Sequence of chain 1.B:
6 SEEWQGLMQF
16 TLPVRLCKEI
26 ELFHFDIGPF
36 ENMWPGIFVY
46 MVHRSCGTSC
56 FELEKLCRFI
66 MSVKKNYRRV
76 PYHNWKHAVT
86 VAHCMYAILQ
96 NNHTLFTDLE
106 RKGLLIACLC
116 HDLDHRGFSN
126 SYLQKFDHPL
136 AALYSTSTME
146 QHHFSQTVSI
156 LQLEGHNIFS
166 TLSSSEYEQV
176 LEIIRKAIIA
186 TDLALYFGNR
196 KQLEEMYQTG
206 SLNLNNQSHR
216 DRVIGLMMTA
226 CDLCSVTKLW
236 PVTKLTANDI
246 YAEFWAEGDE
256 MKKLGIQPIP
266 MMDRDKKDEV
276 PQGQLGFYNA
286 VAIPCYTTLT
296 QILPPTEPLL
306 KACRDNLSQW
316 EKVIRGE

Binding-site contacts:
Ligand atom CAQ contacts residue ILE245 of chain 1.B at 3.5 Å (hydrophobic).
Ligand atom CAV contacts residue MET266 of chain 1.B at 3.7 Å (hydrophobic).
Ligand atom NAL contacts residue PHE282 of chain 1.B at 3.7 Å.
Ligand atom NAO contacts residue GLY278 of chain 1.B at 3.7 Å.
Ligand atom CAJ contacts residue MET266 of chain 1.B at 3.6 Å (hydrophobic).
Ligand atom CAW contacts residue MET266 of chain 1.B at 3.7 Å (hydrophobic).
Ligand atom CAX contacts residue MET266 of chain 1.B at 3.7 Å (hydrophobic).
Ligand atom CAT contacts residue TYR246 of chain 1.B at 3.9 Å (hydrophobic).
Ligand atom NAP contacts residue GLN279 of chain 1.B at 3.2 Å (h-bond).
Ligand atom CAD contacts residue GLU274 of chain 1.B at 3.7 Å.
Ligand atom NAO contacts residue MET266 of chain 1.B at 3.8 Å.
Ligand atom CAI contacts residue ILE245 of chain 1.B at 3.8 Å (hydrophobic).
Ligand atom CAH contacts residue MET266 of chain 1.B at 3.8 Å (hydrophobic).
Ligand atom NAM contacts residue MET266 of chain 1.B at 3.6 Å (h-bond).
Ligand atom NAN contacts residue PHE249 of chain 1.B at 3.9 Å.
Ligand atom NAM contacts residue PRO265 of chain 1.B at 3.4 Å.
Ligand atom NBA contacts residue PHE282 of chain 1.B at 3.6 Å.
Ligand atom CAK contacts residue PHE282 of chain 1.B at 3.7 Å (hydrophobic).
Ligand atom NAO contacts residue TYR246 of chain 1.B at 3.1 Å (h-bond).
Ligand atom CAU contacts residue MET266 of chain 1.B at 3.5 Å (hydrophobic).
Ligand atom CAK contacts residue GLY278 of chain 1.B at 3.9 Å.
Ligand atom CAI contacts residue PHE282 of chain 1.B at 3.8 Å (hydrophobic).
Ligand atom CAE contacts residue GLU274 of chain 1.B at 3.4 Å.
Ligand atom CAG contacts residue MET266 of chain 1.B at 3.8 Å (hydrophobic).
Ligand atom CAA contacts residue VAL231 of chain 1.B at 3.6 Å (hydrophobic).
Ligand atom NAN contacts residue PHE282 of chain 1.B at 3.8 Å.
Ligand atom CAC contacts residue MET266 of chain 1.B at 3.7 Å (hydrophobic).
Ligand atom NAZ contacts residue MET266 of chain 1.B at 3.4 Å (h-bond).
Ligand atom CAX contacts residue GLY278 of chain 1.B at 3.8 Å.
Ligand atom CAT contacts residue GLY278 of chain 1.B at 3.7 Å.
Ligand atom NAL contacts residue LEU228 of chain 1.B at 3.6 Å.
Ligand atom CAT contacts residue MET266 of chain 1.B at 3.6 Å (hydrophobic).
Ligand atom CAQ contacts residue PHE282 of chain 1.B at 3.5 Å (hydrophobic).
Ligand atom CAA contacts residue GLN279 of chain 1.B at 3.5 Å.
Ligand atom CAD contacts residue VAL275 of chain 1.B at 3.8 Å (hydrophobic).
Ligand atom CAR contacts residue PHE282 of chain 1.B at 3.5 Å (hydrophobic).
Ligand atom CAY contacts residue PHE282 of chain 1.B at 3.6 Å (hydrophobic).
Ligand atom CAJ contacts residue PHE249 of chain 1.B at 3.9 Å (hydrophobic).
Ligand atom CAA contacts residue ILE245 of chain 1.B at 3.5 Å (hydrophobic).
Ligand atom CAE contacts residue PRO265 of chain 1.B at 3.9 Å (hydrophobic).

A protein and the small-molecule ligand that binds it are described below.
Small molecule (SMILES): Cc1ncc(C)n2nc(CCc3nc4c5cccnc5ccc4n3C)nc12